Binding-site contacts:
Ligand atom C1 contacts residue ASN282 of chain 1.A at 1.4 Å.
Ligand atom O5 contacts residue LYS558 of chain 1.C at 2.7 Å (salt-bridge).
Ligand atom C4 contacts residue ASN282 of chain 1.A at 3.9 Å.
Ligand atom C2 contacts residue ASN282 of chain 1.A at 2.5 Å.
Ligand atom C6 contacts residue LYS558 of chain 1.C at 3.4 Å.
Ligand atom C8 contacts residue GLY30 of chain 1.G at 3.4 Å.
Ligand atom C7 contacts residue ASN282 of chain 1.A at 3.6 Å.
Ligand atom O4 contacts residue GLY69 of chain 1.G at 4.0 Å.
Ligand atom O5 contacts residue ASN282 of chain 1.A at 1.9 Å (h-bond).
Ligand atom O3 contacts residue GLY69 of chain 1.G at 3.8 Å.
Ligand atom C6 contacts residue ASN282 of chain 1.A at 4.2 Å.
Ligand atom C1 contacts residue LYS558 of chain 1.C at 3.5 Å.
Ligand atom C3 contacts residue ASN282 of chain 1.A at 3.7 Å.
Ligand atom O7 contacts residue THR284 of chain 1.A at 4.2 Å.
Ligand atom C4 contacts residue LYS558 of chain 1.C at 3.9 Å.
Ligand atom C3 contacts residue GLY69 of chain 1.G at 4.0 Å.
Ligand atom O7 contacts residue LYS558 of chain 1.C at 4.4 Å.
Ligand atom O7 contacts residue ASN282 of chain 1.A at 3.2 Å (h-bond).
Ligand atom N2 contacts residue ASN282 of chain 1.A at 3.3 Å (h-bond).
Ligand atom C5 contacts residue LYS558 of chain 1.C at 3.5 Å.
Ligand atom C5 contacts residue ASN282 of chain 1.A at 3.3 Å.
Ligand atom C2 contacts residue LYS558 of chain 1.C at 4.0 Å.

Sequence of chain 1.A:
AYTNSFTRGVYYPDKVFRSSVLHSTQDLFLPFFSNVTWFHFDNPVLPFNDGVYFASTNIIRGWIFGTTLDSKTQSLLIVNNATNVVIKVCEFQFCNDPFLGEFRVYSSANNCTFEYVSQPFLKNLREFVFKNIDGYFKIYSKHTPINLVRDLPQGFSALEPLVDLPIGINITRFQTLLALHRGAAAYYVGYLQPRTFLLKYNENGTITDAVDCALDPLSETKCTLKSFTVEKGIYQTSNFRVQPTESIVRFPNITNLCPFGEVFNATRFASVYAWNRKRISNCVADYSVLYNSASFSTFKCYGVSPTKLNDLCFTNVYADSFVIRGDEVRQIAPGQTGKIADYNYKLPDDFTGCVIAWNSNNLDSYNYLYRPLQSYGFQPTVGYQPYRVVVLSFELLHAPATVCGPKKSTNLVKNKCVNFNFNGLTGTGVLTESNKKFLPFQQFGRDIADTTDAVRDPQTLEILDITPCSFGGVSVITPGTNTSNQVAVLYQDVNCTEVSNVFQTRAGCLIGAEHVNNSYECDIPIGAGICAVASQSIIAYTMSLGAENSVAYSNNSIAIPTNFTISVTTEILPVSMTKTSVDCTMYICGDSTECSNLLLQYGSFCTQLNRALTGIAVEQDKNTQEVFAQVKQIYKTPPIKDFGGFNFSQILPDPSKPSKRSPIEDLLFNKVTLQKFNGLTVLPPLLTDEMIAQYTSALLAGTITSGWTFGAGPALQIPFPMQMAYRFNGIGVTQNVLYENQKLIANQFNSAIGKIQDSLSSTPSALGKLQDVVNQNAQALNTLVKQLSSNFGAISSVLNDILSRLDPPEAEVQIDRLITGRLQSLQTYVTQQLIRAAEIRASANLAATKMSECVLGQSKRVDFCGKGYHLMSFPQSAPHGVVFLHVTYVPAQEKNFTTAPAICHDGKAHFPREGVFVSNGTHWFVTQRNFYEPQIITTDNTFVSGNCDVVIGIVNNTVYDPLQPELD

This protein binds this small molecule.
Small molecule (SMILES): CC(=O)N[C@@H]1[C@@H](O)[C@H](O)[C@@H](CO)O[C@H]1O

Sequence of chain 1.C:
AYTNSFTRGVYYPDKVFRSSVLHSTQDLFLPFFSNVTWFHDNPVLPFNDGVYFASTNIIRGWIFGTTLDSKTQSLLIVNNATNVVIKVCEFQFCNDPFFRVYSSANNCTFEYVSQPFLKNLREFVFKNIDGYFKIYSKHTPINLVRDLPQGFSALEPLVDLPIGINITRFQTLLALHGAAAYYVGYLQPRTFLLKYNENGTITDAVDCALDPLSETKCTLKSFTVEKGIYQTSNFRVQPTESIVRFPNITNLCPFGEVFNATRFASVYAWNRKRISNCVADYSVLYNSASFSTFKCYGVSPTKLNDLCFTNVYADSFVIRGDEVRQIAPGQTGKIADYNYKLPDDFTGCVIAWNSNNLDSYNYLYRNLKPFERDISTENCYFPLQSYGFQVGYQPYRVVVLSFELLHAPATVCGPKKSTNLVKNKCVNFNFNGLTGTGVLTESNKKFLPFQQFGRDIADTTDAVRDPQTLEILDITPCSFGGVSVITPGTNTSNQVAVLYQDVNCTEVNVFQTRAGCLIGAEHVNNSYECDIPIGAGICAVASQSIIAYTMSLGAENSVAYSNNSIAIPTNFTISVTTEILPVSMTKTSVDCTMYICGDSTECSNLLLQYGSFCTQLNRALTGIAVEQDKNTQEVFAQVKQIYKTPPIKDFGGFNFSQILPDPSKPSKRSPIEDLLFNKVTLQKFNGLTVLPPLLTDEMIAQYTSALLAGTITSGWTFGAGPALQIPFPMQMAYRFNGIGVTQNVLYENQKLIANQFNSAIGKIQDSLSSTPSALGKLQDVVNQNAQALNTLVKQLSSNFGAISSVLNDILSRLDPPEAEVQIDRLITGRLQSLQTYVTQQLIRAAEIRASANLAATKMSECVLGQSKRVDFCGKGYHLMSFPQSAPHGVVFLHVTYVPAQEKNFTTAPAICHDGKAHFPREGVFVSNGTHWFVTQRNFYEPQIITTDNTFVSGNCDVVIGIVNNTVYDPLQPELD

Sequence of chain 1.G:
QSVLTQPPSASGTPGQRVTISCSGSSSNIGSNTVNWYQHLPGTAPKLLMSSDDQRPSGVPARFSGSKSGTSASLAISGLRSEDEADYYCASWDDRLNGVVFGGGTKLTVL